Sequence of chain 49.E:
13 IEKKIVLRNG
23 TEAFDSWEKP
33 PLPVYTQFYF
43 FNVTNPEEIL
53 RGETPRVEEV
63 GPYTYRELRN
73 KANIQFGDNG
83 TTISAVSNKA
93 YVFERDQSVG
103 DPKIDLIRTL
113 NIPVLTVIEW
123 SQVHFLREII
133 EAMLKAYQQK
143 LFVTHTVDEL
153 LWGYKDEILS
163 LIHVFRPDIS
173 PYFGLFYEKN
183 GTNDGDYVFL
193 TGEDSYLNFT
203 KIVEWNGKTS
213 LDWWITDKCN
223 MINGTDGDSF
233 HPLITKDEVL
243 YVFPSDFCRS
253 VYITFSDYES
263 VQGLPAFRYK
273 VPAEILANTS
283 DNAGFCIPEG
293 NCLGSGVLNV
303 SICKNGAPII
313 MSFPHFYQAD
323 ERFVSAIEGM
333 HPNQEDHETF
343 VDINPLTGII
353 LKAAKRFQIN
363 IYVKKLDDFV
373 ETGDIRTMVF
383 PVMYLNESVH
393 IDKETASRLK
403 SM

This small molecule binds to this protein.
Small molecule (SMILES): CC(=O)N[C@H]1[C@H](O[C@H]2[C@H](O)[C@@H](NC(C)=O)CO[C@@H]2CO)O[C@H](CO)[C@@H](O[C@@H]2O[C@H](CO)[C@@H](O)[C@H](O)[C@@H]2O)[C@@H]1O

Binding-site contacts:
Ligand atom O6 contacts residue ASP283 of chain 49.E at 3.8 Å.
Ligand atom C1 contacts residue LYS220 of chain 49.E at 4.0 Å.
Ligand atom C3 contacts residue ASN225 of chain 49.E at 3.8 Å.
Ligand atom C3 contacts residue LYS220 of chain 49.E at 4.1 Å.
Ligand atom C8 contacts residue SER252 of chain 49.E at 3.4 Å.
Ligand atom C5 contacts residue ASN225 of chain 49.E at 3.6 Å.
Ligand atom C3 contacts residue MET223 of chain 49.E at 3.7 Å (hydrophobic).
Ligand atom C2 contacts residue ASN225 of chain 49.E at 2.5 Å.
Ligand atom C2 contacts residue LYS220 of chain 49.E at 3.7 Å.
Ligand atom O6 contacts residue TYR243 of chain 49.E at 4.0 Å.
Ligand atom O7 contacts residue SER252 of chain 49.E at 2.9 Å (h-bond).
Ligand atom O7 contacts residue LYS220 of chain 49.E at 4.0 Å.
Ligand atom C5 contacts residue LYS220 of chain 49.E at 4.0 Å.
Ligand atom N2 contacts residue ASN225 of chain 49.E at 3.0 Å (h-bond).
Ligand atom N2 contacts residue LYS220 of chain 49.E at 4.1 Å.
Ligand atom C7 contacts residue ARG251 of chain 49.E at 4.0 Å.
Ligand atom C8 contacts residue ARG251 of chain 49.E at 3.5 Å.
Ligand atom C4 contacts residue ASN225 of chain 49.E at 4.2 Å.
Ligand atom N2 contacts residue MET223 of chain 49.E at 3.8 Å.
Ligand atom O5 contacts residue LYS220 of chain 49.E at 3.4 Å.
Ligand atom O4 contacts residue LYS220 of chain 49.E at 4.2 Å.
Ligand atom C1 contacts residue ASN225 of chain 49.E at 1.4 Å.
Ligand atom C7 contacts residue MET223 of chain 49.E at 3.6 Å (hydrophobic).
Ligand atom O3 contacts residue LYS220 of chain 49.E at 3.8 Å.
Ligand atom C1 contacts residue LYS220 of chain 49.E at 4.2 Å.
Ligand atom O7 contacts residue MET223 of chain 49.E at 3.5 Å.
Ligand atom O5 contacts residue ASN225 of chain 49.E at 2.3 Å (h-bond).
Ligand atom C7 contacts residue SER252 of chain 49.E at 3.5 Å.
Ligand atom C4 contacts residue MET223 of chain 49.E at 4.0 Å (hydrophobic).
Ligand atom O7 contacts residue ARG251 of chain 49.E at 4.3 Å.
Ligand atom O4 contacts residue MET223 of chain 49.E at 3.7 Å.
Ligand atom O3 contacts residue ASP283 of chain 49.E at 4.3 Å.
Ligand atom C7 contacts residue ASN225 of chain 49.E at 3.2 Å.
Ligand atom O7 contacts residue ASN225 of chain 49.E at 2.9 Å (h-bond).
Ligand atom C5 contacts residue MET223 of chain 49.E at 4.0 Å (hydrophobic).
Ligand atom C4 contacts residue LYS220 of chain 49.E at 3.4 Å.
Ligand atom C8 contacts residue MET223 of chain 49.E at 3.3 Å (hydrophobic).
Ligand atom C6 contacts residue ASP283 of chain 49.E at 3.8 Å.
Ligand atom C2 contacts residue ASP283 of chain 49.E at 3.8 Å.
Ligand atom C6 contacts residue LYS220 of chain 49.E at 4.0 Å.